Binding-site contacts:
Ligand atom C09 contacts residue HIS80 of chain 2.D at 4.2 Å.
Ligand atom C13 contacts residue PHE230 of chain 2.D at 3.9 Å (hydrophobic).
Ligand atom C02 contacts residue ILE79 of chain 2.D at 4.1 Å (hydrophobic).
Ligand atom N08 contacts residue ILE227 of chain 2.D at 4.1 Å.
Ligand atom C02 contacts residue ILE161 of chain 2.D at 3.9 Å (hydrophobic).
Ligand atom C12 contacts residue ASN160 of chain 2.D at 3.9 Å.
Ligand atom C03 contacts residue ILE79 of chain 2.D at 3.8 Å (hydrophobic).
Ligand atom C07 contacts residue ILE227 of chain 2.D at 3.7 Å (hydrophobic).
Ligand atom C12 contacts residue TRP193 of chain 2.D at 4.2 Å (hydrophobic).
Ligand atom C12 contacts residue ASP231 of chain 2.D at 3.7 Å.
Ligand atom C07 contacts residue TRP193 of chain 2.D at 3.7 Å (hydrophobic).
Ligand atom C10 contacts residue CYS236 of chain 2.D at 3.4 Å (hydrophobic).
Ligand atom C10 contacts residue ASP12 of chain 2.D at 3.7 Å.
Ligand atom N08 contacts residue HIS80 of chain 2.D at 4.1 Å.
Ligand atom C09 contacts residue TRP193 of chain 2.D at 4.3 Å (hydrophobic).
Ligand atom N08 contacts residue TRP193 of chain 2.D at 3.9 Å.
Ligand atom C13 contacts residue ASN160 of chain 2.D at 3.3 Å.
Ligand atom N11 contacts residue CYS236 of chain 2.D at 3.7 Å.
Ligand atom C02 contacts residue ASN160 of chain 2.D at 3.6 Å.
Ligand atom C05 contacts residue ILE79 of chain 2.D at 3.9 Å (hydrophobic).
Ligand atom N06 contacts residue ASP231 of chain 2.D at 3.0 Å (salt-bridge).
Ligand atom N06 contacts residue TRP193 of chain 2.D at 3.6 Å.
Ligand atom C05 contacts residue ASP231 of chain 2.D at 3.8 Å.
Ligand atom C09 contacts residue ASP12 of chain 2.D at 3.4 Å.
Ligand atom F01 contacts residue ASN160 of chain 2.D at 3.4 Å.
Ligand atom C03 contacts residue ASN160 of chain 2.D at 4.2 Å.
Ligand atom C09 contacts residue ILE227 of chain 2.D at 4.2 Å (hydrophobic).
Ligand atom C09 contacts residue GOL1 of chain 2.M at 3.9 Å.
Ligand atom N06 contacts residue ILE79 of chain 2.D at 4.1 Å.
Ligand atom F01 contacts residue ILE161 of chain 2.D at 3.0 Å.
Ligand atom C04 contacts residue ILE79 of chain 2.D at 3.5 Å (hydrophobic).
Ligand atom N11 contacts residue TRP193 of chain 2.D at 4.1 Å.
Ligand atom N11 contacts residue ILE227 of chain 2.D at 3.5 Å.
Ligand atom N11 contacts residue ASP231 of chain 2.D at 3.2 Å (salt-bridge).
Ligand atom C12 contacts residue PHE230 of chain 2.D at 3.8 Å (hydrophobic).
Ligand atom C07 contacts residue ASP231 of chain 2.D at 3.8 Å.
Ligand atom N08 contacts residue GOL1 of chain 2.M at 3.6 Å.
Ligand atom C10 contacts residue ILE227 of chain 2.D at 3.8 Å (hydrophobic).
Ligand atom N06 contacts residue ILE227 of chain 2.D at 4.2 Å.
Ligand atom C05 contacts residue TRP193 of chain 2.D at 4.0 Å (hydrophobic).

Sequence of chain 2.D:
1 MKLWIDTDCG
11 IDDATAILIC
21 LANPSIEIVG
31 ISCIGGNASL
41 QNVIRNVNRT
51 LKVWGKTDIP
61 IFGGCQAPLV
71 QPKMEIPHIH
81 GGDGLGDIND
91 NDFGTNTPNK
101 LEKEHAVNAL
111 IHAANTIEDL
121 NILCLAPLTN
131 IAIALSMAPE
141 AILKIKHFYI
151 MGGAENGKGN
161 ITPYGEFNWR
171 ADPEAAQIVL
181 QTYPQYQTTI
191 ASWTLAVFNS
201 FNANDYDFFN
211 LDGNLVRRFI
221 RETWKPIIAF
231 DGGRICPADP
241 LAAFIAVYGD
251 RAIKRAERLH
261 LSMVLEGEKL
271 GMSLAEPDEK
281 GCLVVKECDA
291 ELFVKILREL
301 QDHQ

The small molecule below binds the protein below.
Small molecule (SMILES): Fc1ccc(NC2=NCCN2)cc1